Binding-site contacts:
Ligand atom O1G contacts residue PRO34 of chain 3.A at 3.4 Å.
Ligand atom N3B contacts residue TYR32 of chain 3.A at 3.4 Å.
Ligand atom O3A contacts residue GLY15 of chain 3.A at 3.2 Å (h-bond).
Ligand atom N2 contacts residue LEU120 of chain 3.A at 3.5 Å.
Ligand atom O3G contacts residue LYS16 of chain 3.A at 2.6 Å (salt-bridge).
Ligand atom N1 contacts residue ASP119 of chain 3.A at 2.8 Å (salt-bridge).
Ligand atom N7 contacts residue ASN116 of chain 3.A at 3.1 Å (h-bond).
Ligand atom O2' contacts residue ASP30 of chain 3.A at 3.0 Å (salt-bridge).
Ligand atom O6 contacts residue ASP119 of chain 3.A at 3.5 Å (salt-bridge).
Ligand atom O1B contacts residue GLY13 of chain 3.A at 3.5 Å (h-bond).
Ligand atom O6 contacts residue SER145 of chain 3.A at 3.4 Å.
Ligand atom O2' contacts residue VAL29 of chain 3.A at 2.6 Å (h-bond).
Ligand atom O1B contacts residue LYS16 of chain 3.A at 2.8 Å (salt-bridge).
Ligand atom O3G contacts residue GLY12 of chain 3.A at 3.5 Å.
Ligand atom O2G contacts residue MG1 of chain 3.C at 2.0 Å.
Ligand atom O1A contacts residue ALA18 of chain 3.A at 2.8 Å (h-bond).
Ligand atom C2' contacts residue VAL29 of chain 3.A at 3.4 Å (hydrophobic).
Ligand atom N3B contacts residue MG1 of chain 3.C at 3.4 Å.
Ligand atom O1G contacts residue TYR32 of chain 3.A at 2.5 Å (h-bond).
Ligand atom O1A contacts residue GLY15 of chain 3.A at 3.2 Å.
Ligand atom O2' contacts residue PHE28 of chain 3.A at 3.2 Å.
Ligand atom O3G contacts residue GLY60 of chain 3.A at 2.8 Å (h-bond).
Ligand atom PB contacts residue MG1 of chain 3.C at 3.2 Å.
Ligand atom O1B contacts residue GLY15 of chain 3.A at 3.0 Å (h-bond).
Ligand atom O2G contacts residue THR35 of chain 3.A at 2.9 Å (h-bond).
Ligand atom O6 contacts residue ALA146 of chain 3.A at 2.9 Å (h-bond).
Ligand atom O6 contacts residue LYS117 of chain 3.A at 3.4 Å.
Ligand atom PG contacts residue MG1 of chain 3.C at 3.2 Å.
Ligand atom O6 contacts residue ASN116 of chain 3.A at 3.3 Å (h-bond).
Ligand atom O4' contacts residue LYS117 of chain 3.A at 3.2 Å (salt-bridge).
Ligand atom N3B contacts residue GLY13 of chain 3.A at 3.1 Å (h-bond).
Ligand atom O2B contacts residue LYS16 of chain 3.A at 3.5 Å (salt-bridge).
Ligand atom O1A contacts residue SER17 of chain 3.A at 3.4 Å (h-bond).
Ligand atom O1B contacts residue VAL14 of chain 3.A at 3.2 Å (h-bond).
Ligand atom O3' contacts residue ASP30 of chain 3.A at 2.9 Å (salt-bridge).
Ligand atom O2B contacts residue MG1 of chain 3.C at 2.1 Å.
Ligand atom O2B contacts residue SER17 of chain 3.A at 2.9 Å (h-bond).
Ligand atom N2 contacts residue ASP119 of chain 3.A at 2.9 Å (salt-bridge).
Ligand atom O2A contacts residue TYR32 of chain 3.A at 3.5 Å.
Ligand atom C3' contacts residue GLU31 of chain 3.A at 3.4 Å.

Sequence of chain 3.A:
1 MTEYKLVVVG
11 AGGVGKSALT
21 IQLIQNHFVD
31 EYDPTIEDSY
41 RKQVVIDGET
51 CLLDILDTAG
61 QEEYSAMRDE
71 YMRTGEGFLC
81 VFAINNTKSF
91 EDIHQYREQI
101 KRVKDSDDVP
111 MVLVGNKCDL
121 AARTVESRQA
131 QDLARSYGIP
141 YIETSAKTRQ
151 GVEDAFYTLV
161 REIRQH

The protein below binds the small molecule below.
Small molecule (SMILES): Nc1nc2c(ncn2[C@@H]2O[C@H](CO[P](=O)(O)O[P](=O)(O)NP(=O)(O)O)[C@@H](O)[C@H]2O)c(=O)[nH]1